Sequence of chain 1.C:
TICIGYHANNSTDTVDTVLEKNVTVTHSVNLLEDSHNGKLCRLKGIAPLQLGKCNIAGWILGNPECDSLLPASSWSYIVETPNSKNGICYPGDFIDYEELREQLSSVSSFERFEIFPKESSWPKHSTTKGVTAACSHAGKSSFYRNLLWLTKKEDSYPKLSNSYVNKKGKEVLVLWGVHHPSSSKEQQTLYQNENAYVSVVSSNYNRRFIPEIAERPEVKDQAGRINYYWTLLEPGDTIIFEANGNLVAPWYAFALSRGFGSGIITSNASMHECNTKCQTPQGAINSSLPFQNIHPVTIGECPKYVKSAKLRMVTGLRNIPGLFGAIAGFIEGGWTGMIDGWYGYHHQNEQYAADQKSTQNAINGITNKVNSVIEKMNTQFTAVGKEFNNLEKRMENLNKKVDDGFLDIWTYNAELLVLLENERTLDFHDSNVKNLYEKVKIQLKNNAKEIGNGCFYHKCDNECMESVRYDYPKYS

Binding-site contacts:
Ligand atom N2 contacts residue ASN289 of chain 1.C at 2.9 Å (h-bond).
Ligand atom C7 contacts residue ASN289 of chain 1.C at 2.9 Å.
Ligand atom C8 contacts residue ASN289 of chain 1.C at 4.2 Å.
Ligand atom O7 contacts residue ASN289 of chain 1.C at 2.6 Å (h-bond).
Ligand atom C4 contacts residue ASN289 of chain 1.C at 4.2 Å.
Ligand atom O5 contacts residue ASN289 of chain 1.C at 2.4 Å (h-bond).
Ligand atom O6 contacts residue ASN289 of chain 1.C at 3.9 Å.
Ligand atom C2 contacts residue ASN289 of chain 1.C at 2.4 Å.
Ligand atom C5 contacts residue ASN289 of chain 1.C at 3.6 Å.
Ligand atom C1 contacts residue ASN289 of chain 1.C at 1.4 Å.
Ligand atom C3 contacts residue ASN289 of chain 1.C at 3.8 Å.

A protein and the small-molecule ligand that binds it are described below.
Small molecule (SMILES): CC(=O)N[C@@H]1[C@@H](O)[C@H](O)[C@@H](CO)O[C@H]1O